Binding-site contacts:
Ligand atom O7 contacts residue GLU482 of chain 6.A at 4.1 Å.
Ligand atom N2 contacts residue ASN485 of chain 6.A at 2.9 Å (h-bond).
Ligand atom O7 contacts residue ARG465 of chain 6.A at 3.7 Å.
Ligand atom C4 contacts residue ASN485 of chain 6.A at 4.2 Å.
Ligand atom C8 contacts residue ARG465 of chain 6.A at 3.9 Å.
Ligand atom C7 contacts residue ARG465 of chain 6.A at 3.8 Å.
Ligand atom N2 contacts residue ARG465 of chain 6.A at 4.3 Å.
Ligand atom C8 contacts residue GLU482 of chain 6.A at 3.8 Å.
Ligand atom C1 contacts residue ASN485 of chain 6.A at 1.4 Å.
Ligand atom O3 contacts residue ARG465 of chain 6.A at 3.5 Å.
Ligand atom C3 contacts residue ASN485 of chain 6.A at 3.8 Å.
Ligand atom O5 contacts residue ASN485 of chain 6.A at 2.4 Å (h-bond).
Ligand atom C7 contacts residue GLU482 of chain 6.A at 4.0 Å.
Ligand atom C7 contacts residue ASN485 of chain 6.A at 3.3 Å.
Ligand atom C2 contacts residue ASN485 of chain 6.A at 2.4 Å.
Ligand atom N2 contacts residue GLU482 of chain 6.A at 4.5 Å.
Ligand atom O7 contacts residue SER466 of chain 6.A at 4.3 Å.
Ligand atom C8 contacts residue LYS469 of chain 6.A at 3.8 Å.
Ligand atom C5 contacts residue ASN485 of chain 6.A at 3.6 Å.
Ligand atom O7 contacts residue ASN485 of chain 6.A at 3.2 Å (h-bond).

The protein below binds the small molecule below.
Small molecule (SMILES): CC(=O)N[C@@H]1[C@@H](O)[C@H](O)[C@@H](CO)O[C@H]1O

Sequence of chain 6.A:
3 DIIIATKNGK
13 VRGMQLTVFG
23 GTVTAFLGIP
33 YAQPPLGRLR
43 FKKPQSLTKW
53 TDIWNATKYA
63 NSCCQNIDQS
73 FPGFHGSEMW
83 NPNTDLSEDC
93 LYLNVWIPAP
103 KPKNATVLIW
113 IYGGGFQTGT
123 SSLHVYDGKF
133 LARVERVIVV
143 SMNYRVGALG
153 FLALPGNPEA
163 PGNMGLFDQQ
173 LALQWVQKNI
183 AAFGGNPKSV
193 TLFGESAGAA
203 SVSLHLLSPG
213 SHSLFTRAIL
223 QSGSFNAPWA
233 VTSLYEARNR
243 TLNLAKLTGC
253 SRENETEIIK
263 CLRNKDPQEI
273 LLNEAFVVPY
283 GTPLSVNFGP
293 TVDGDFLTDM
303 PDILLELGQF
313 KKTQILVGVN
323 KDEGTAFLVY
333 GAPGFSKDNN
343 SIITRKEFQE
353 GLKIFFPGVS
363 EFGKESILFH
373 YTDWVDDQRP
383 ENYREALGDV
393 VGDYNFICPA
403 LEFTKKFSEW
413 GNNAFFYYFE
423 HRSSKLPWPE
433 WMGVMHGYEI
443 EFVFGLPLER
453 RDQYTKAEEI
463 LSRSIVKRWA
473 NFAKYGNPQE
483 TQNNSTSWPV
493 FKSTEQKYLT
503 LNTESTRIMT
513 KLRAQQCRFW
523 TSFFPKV